Binding-site contacts:
Ligand atom OAE contacts residue LYS84 of chain 1.A at 2.6 Å (salt-bridge).
Ligand atom O1 contacts residue ARG167 of chain 3.A at 2.8 Å (salt-bridge).
Ligand atom OAH contacts residue SER52 of chain 3.A at 2.7 Å (h-bond).
Ligand atom OAG contacts residue SER52 of chain 3.A at 3.6 Å.
Ligand atom ND2 contacts residue ARG229 of chain 3.A at 3.1 Å (salt-bridge).
Ligand atom OAE contacts residue SER80 of chain 1.A at 3.1 Å (h-bond).
Ligand atom O contacts residue ARG167 of chain 3.A at 3.1 Å (salt-bridge).
Ligand atom OAC contacts residue THR55 of chain 3.A at 2.9 Å (h-bond).
Ligand atom PAP contacts residue ARG105 of chain 3.A at 3.4 Å.
Ligand atom OAC contacts residue GLN137 of chain 3.A at 3.6 Å.
Ligand atom CAJ contacts residue ARG54 of chain 3.A at 3.6 Å.
Ligand atom OAC contacts residue ARG105 of chain 3.A at 2.9 Å (salt-bridge).
Ligand atom OAG contacts residue SER80 of chain 1.A at 2.9 Å (h-bond).
Ligand atom CA contacts residue LEU267 of chain 3.A at 3.6 Å (hydrophobic).
Ligand atom O1 contacts residue HIS134 of chain 3.A at 3.6 Å.
Ligand atom O contacts residue LYS84 of chain 1.A at 3.2 Å (salt-bridge).
Ligand atom ND2 contacts residue LYS84 of chain 1.A at 2.9 Å (salt-bridge).
Ligand atom OAG contacts residue ARG54 of chain 3.A at 2.3 Å (salt-bridge).
Ligand atom OAH contacts residue ARG105 of chain 3.A at 2.7 Å (salt-bridge).
Ligand atom PAP contacts residue THR53 of chain 3.A at 3.6 Å.
Ligand atom O contacts residue ARG105 of chain 3.A at 3.3 Å (salt-bridge).
Ligand atom OD1 contacts residue GLN231 of chain 3.A at 3.2 Å (h-bond).
Ligand atom PAP contacts residue ARG54 of chain 3.A at 3.5 Å.
Ligand atom CB contacts residue LEU267 of chain 3.A at 3.4 Å (hydrophobic).
Ligand atom CAJ contacts residue LEU267 of chain 3.A at 3.4 Å (hydrophobic).
Ligand atom OAH contacts residue THR53 of chain 3.A at 3.6 Å (h-bond).
Ligand atom PAP contacts residue SER80 of chain 1.A at 3.5 Å.
Ligand atom ND2 contacts residue LEU267 of chain 3.A at 3.6 Å.
Ligand atom CG contacts residue LEU267 of chain 3.A at 3.3 Å (hydrophobic).
Ligand atom OAE contacts residue ARG105 of chain 3.A at 3.0 Å (salt-bridge).
Ligand atom OAG contacts residue THR53 of chain 3.A at 2.6 Å (h-bond).
Ligand atom CB contacts residue THR168 of chain 3.A at 3.6 Å.
Ligand atom C contacts residue ARG167 of chain 3.A at 3.6 Å.
Ligand atom OAH contacts residue THR55 of chain 3.A at 2.8 Å (h-bond).
Ligand atom CG contacts residue ARG229 of chain 3.A at 3.5 Å.
Ligand atom OD1 contacts residue ARG229 of chain 3.A at 2.9 Å (salt-bridge).
Ligand atom C contacts residue HIS134 of chain 3.A at 3.6 Å.
Ligand atom OAC contacts residue HIS134 of chain 3.A at 2.7 Å (h-bond).
Ligand atom CAM contacts residue LEU267 of chain 3.A at 3.5 Å (hydrophobic).
Ligand atom N contacts residue LEU267 of chain 3.A at 2.7 Å (h-bond).

Sequence of chain 3.A:
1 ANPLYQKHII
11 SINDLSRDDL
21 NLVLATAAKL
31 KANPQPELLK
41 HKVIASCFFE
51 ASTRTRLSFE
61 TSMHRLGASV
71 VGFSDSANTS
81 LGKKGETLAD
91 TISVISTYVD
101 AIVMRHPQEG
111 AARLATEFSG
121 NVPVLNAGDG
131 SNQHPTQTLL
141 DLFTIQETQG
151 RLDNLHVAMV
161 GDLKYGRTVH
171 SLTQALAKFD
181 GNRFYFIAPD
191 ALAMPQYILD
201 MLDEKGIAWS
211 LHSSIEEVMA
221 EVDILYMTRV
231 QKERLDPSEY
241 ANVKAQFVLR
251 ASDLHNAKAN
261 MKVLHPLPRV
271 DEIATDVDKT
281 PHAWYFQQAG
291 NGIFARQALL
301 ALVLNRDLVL

A protein and the small-molecule ligand that binds it are described below.
Small molecule (SMILES): NC(=O)C[C@H](NC(=O)CP(=O)(O)O)C(=O)O

Sequence of chain 1.A:
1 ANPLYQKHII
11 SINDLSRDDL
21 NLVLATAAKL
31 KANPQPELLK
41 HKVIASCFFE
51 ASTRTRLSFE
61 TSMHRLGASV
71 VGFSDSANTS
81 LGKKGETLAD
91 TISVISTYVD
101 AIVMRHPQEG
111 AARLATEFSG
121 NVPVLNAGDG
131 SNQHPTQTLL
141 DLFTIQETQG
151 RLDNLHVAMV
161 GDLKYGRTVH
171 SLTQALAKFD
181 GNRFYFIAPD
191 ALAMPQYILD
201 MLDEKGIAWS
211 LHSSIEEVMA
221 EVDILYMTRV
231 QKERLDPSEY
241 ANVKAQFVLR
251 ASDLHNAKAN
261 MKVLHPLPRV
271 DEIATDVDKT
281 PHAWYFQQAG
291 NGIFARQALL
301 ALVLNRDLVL